The protein below binds the small molecule below.
Small molecule (SMILES): CC(C)=CCC/C(C)=C(\F)COP(=O)(O)OP(=O)(O)O

Sequence of chain 2.A:
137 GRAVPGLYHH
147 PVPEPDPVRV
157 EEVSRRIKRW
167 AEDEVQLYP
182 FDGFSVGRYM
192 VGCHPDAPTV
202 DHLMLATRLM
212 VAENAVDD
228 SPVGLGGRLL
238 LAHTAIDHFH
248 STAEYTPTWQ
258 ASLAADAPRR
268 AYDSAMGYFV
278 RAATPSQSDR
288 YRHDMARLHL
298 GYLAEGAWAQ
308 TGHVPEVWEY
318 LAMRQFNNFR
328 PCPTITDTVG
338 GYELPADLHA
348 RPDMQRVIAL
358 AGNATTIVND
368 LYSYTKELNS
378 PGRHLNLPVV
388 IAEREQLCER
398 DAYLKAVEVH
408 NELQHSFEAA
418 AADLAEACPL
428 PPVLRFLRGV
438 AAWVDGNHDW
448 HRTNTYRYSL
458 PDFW

Binding-site contacts:
Ligand atom O1B contacts residue TYR455 of chain 2.A at 3.9 Å.
Ligand atom O1B contacts residue SER370 of chain 2.A at 3.0 Å.
Ligand atom O3B contacts residue LYS373 of chain 2.A at 2.9 Å (salt-bridge).
Ligand atom C10 contacts residue GLU214 of chain 2.A at 3.4 Å.
Ligand atom C6 contacts residue ASN325 of chain 2.A at 3.3 Å.
Ligand atom C9 contacts residue GLU214 of chain 2.A at 3.4 Å.
Ligand atom C1 contacts residue ASN366 of chain 2.A at 3.7 Å.
Ligand atom O2A contacts residue MG1 of chain 2.B at 2.0 Å.
Ligand atom O1B contacts residue ASN366 of chain 2.A at 3.1 Å (h-bond).
Ligand atom C4 contacts residue PHE326 of chain 2.A at 3.9 Å (hydrophobic).
Ligand atom O1 contacts residue ASN366 of chain 2.A at 3.1 Å (h-bond).
Ligand atom O2B contacts residue TYR455 of chain 2.A at 2.5 Å (h-bond).
Ligand atom PA contacts residue MG1 of chain 2.B at 3.1 Å.
Ligand atom PB contacts residue ARG454 of chain 2.A at 3.7 Å.
Ligand atom O3B contacts residue ARG454 of chain 2.A at 3.3 Å (salt-bridge).
Ligand atom C4 contacts residue ASN325 of chain 2.A at 3.9 Å.
Ligand atom O2B contacts residue ASN366 of chain 2.A at 3.3 Å (h-bond).
Ligand atom C1 contacts residue PHE326 of chain 2.A at 3.6 Å (hydrophobic).
Ligand atom PB contacts residue MG1 of chain 2.B at 3.2 Å.
Ligand atom C7 contacts residue PHE326 of chain 2.A at 3.8 Å (hydrophobic).
Ligand atom C9 contacts residue MET211 of chain 2.A at 3.7 Å (hydrophobic).
Ligand atom O3A contacts residue ASN366 of chain 2.A at 3.8 Å.
Ligand atom O1 contacts residue MG1 of chain 2.B at 3.7 Å.
Ligand atom O2B contacts residue ARG454 of chain 2.A at 2.8 Å (salt-bridge).
Ligand atom PB contacts residue ASN366 of chain 2.A at 3.6 Å.
Ligand atom O2A contacts residue GLU374 of chain 2.A at 2.9 Å (salt-bridge).
Ligand atom C4 contacts residue ARG321 of chain 2.A at 3.2 Å.
Ligand atom O1B contacts residue MG1 of chain 2.B at 2.1 Å.
Ligand atom O1B contacts residue GLU374 of chain 2.A at 3.0 Å (salt-bridge).
Ligand atom C9 contacts residue CYS329 of chain 2.A at 3.8 Å (hydrophobic).
Ligand atom PA contacts residue ASN366 of chain 2.A at 3.5 Å.
Ligand atom C6 contacts residue LEU295 of chain 2.A at 3.9 Å (hydrophobic).
Ligand atom O1A contacts residue MG1 of chain 2.C at 2.0 Å.
Ligand atom O3A contacts residue MG1 of chain 2.B at 3.5 Å.
Ligand atom O2A contacts residue ARG321 of chain 2.A at 3.6 Å.
Ligand atom C8 contacts residue GLU214 of chain 2.A at 3.9 Å.
Ligand atom C10 contacts residue CYS329 of chain 2.A at 3.7 Å (hydrophobic).
Ligand atom O2A contacts residue ASN366 of chain 2.A at 3.2 Å (h-bond).
Ligand atom O1 contacts residue ARG321 of chain 2.A at 2.9 Å (salt-bridge).
Ligand atom PA contacts residue MG1 of chain 2.C at 3.4 Å.